Sequence of chain 1.A:
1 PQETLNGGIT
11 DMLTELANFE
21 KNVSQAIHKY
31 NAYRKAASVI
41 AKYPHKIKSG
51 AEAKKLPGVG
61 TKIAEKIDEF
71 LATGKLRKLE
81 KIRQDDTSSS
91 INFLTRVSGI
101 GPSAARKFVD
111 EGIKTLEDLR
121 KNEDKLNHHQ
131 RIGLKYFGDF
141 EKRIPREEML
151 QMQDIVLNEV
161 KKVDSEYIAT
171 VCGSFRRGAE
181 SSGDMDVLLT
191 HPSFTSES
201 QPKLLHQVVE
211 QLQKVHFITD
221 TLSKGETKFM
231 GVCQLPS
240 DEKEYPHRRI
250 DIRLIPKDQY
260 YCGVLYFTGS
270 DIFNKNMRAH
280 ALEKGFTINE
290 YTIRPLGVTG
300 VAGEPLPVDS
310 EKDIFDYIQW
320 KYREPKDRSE

Binding-site contacts:
Ligand atom N7 contacts residue LYS29 of chain 1.A at 3.8 Å.
Ligand atom C5' contacts residue TYR33 of chain 1.A at 3.4 Å (hydrophobic).
Ligand atom OP1 contacts residue LYS62 of chain 1.A at 2.6 Å (salt-bridge).
Ligand atom OP1 contacts residue PRO57 of chain 1.A at 3.9 Å.
Ligand atom OP2 contacts residue THR61 of chain 1.A at 3.7 Å.
Ligand atom OP1 contacts residue ILE63 of chain 1.A at 2.9 Å (h-bond).
Ligand atom OP1 contacts residue GLY60 of chain 1.A at 2.9 Å (h-bond).
Ligand atom OP1 contacts residue LEU56 of chain 1.A at 3.8 Å.
Ligand atom P contacts residue ILE63 of chain 1.A at 3.9 Å.
Ligand atom C8 contacts residue LYS29 of chain 1.A at 3.8 Å.
Ligand atom OP1 contacts residue THR61 of chain 1.A at 3.7 Å.
Ligand atom N1 contacts residue HIS28 of chain 1.A at 4.0 Å.
Ligand atom P contacts residue GLY60 of chain 1.A at 3.7 Å.
Ligand atom O4' contacts residue ALA32 of chain 1.A at 3.7 Å.
Ligand atom O3' contacts residue ILE63 of chain 1.A at 3.7 Å.
Ligand atom OP2 contacts residue NA1 of chain 1.H at 3.8 Å.
Ligand atom OP2 contacts residue GLY60 of chain 1.A at 3.9 Å.
Ligand atom C3' contacts residue GLY60 of chain 1.A at 3.8 Å.
Ligand atom OP1 contacts residue VAL59 of chain 1.A at 3.6 Å (h-bond).
Ligand atom N3 contacts residue ALA32 of chain 1.A at 3.5 Å.
Ligand atom O5' contacts residue LYS29 of chain 1.A at 4.0 Å.
Ligand atom OP2 contacts residue LYS62 of chain 1.A at 3.1 Å (salt-bridge).
Ligand atom O3' contacts residue GLY58 of chain 1.A at 3.5 Å.
Ligand atom O5' contacts residue GLY60 of chain 1.A at 3.4 Å.
Ligand atom OP1 contacts residue LYS62 of chain 1.A at 3.5 Å (salt-bridge).
Ligand atom P contacts residue NA1 of chain 1.H at 3.6 Å.
Ligand atom P contacts residue LYS29 of chain 1.A at 3.7 Å.
Ligand atom C4' contacts residue GLY58 of chain 1.A at 3.4 Å.
Ligand atom C3' contacts residue LYS62 of chain 1.A at 3.9 Å.
Ligand atom OP2 contacts residue LYS62 of chain 1.A at 3.1 Å (salt-bridge).
Ligand atom OP2 contacts residue VAL59 of chain 1.A at 3.9 Å.
Ligand atom C5' contacts residue GLY58 of chain 1.A at 3.4 Å.
Ligand atom OP3 contacts residue LYS29 of chain 1.A at 2.8 Å (salt-bridge).
Ligand atom P contacts residue LYS62 of chain 1.A at 3.3 Å.
Ligand atom C5' contacts residue GLY60 of chain 1.A at 3.5 Å.
Ligand atom OP1 contacts residue NA1 of chain 1.H at 2.5 Å (h-bond).
Ligand atom O3' contacts residue VAL59 of chain 1.A at 3.9 Å.
Ligand atom OP1 contacts residue GLY58 of chain 1.A at 3.0 Å (h-bond).
Ligand atom OP1 contacts residue LYS29 of chain 1.A at 3.6 Å.
Ligand atom P contacts residue LYS62 of chain 1.A at 3.8 Å.

The small molecule below binds the protein below.
Small molecule (SMILES): Cc1cn([C@H]2C[C@H](O[P](=O)(O)OC[C@H]3O[C@@H](n4ccc(N)nc4=O)C[C@@H]3O[P](=O)(O)OC[C@H]3O[C@@H](n4cnc5c(=O)nc(N)[nH]c54)C[C@@H]3O[P](=O)(O)OC[C@H]3O[C@@H](n4cnc5c(=O)nc(N)[nH]c54)C[C@@H]3O)[C@@H](CO[P](=O)(O)O[C@H]3C[C@H](n4cnc5c(=O)nc(N)[nH]c54)O[C@@H]3COP(=O)(O)O)O2)c(=O)[nH]c1=O